Binding-site contacts:
Ligand atom P contacts residue SER73 of chain 14.C at 4.1 Å.
Ligand atom O3' contacts residue TRP75 of chain 14.C at 3.6 Å.
Ligand atom C5' contacts residue ARG12 of chain 15.D at 4.3 Å.
Ligand atom C4' contacts residue TRP75 of chain 14.C at 4.5 Å (hydrophobic).
Ligand atom OP1 contacts residue VAL14 of chain 15.D at 3.4 Å.
Ligand atom P contacts residue TYR111 of chain 15.D at 4.5 Å.
Ligand atom O2' contacts residue ASP11 of chain 15.D at 3.5 Å.
Ligand atom O5' contacts residue ARG12 of chain 15.D at 4.1 Å.
Ligand atom O2' contacts residue ARG12 of chain 15.D at 3.6 Å.
Ligand atom C4' contacts residue ARG12 of chain 15.D at 3.6 Å.
Ligand atom OP1 contacts residue TRP75 of chain 14.C at 3.9 Å.
Ligand atom OP1 contacts residue THR176 of chain 14.C at 3.4 Å (h-bond).
Ligand atom C2 contacts residue ARG12 of chain 15.D at 4.5 Å.
Ligand atom OP1 contacts residue TYR111 of chain 15.D at 3.6 Å (h-bond).
Ligand atom C5' contacts residue LYS131 of chain 14.C at 4.2 Å.
Ligand atom O3' contacts residue THR13 of chain 15.D at 4.4 Å.
Ligand atom O2' contacts residue TYR111 of chain 15.D at 4.3 Å.
Ligand atom OP2 contacts residue SER73 of chain 14.C at 4.0 Å.
Ligand atom O2' contacts residue THR13 of chain 15.D at 3.8 Å.
Ligand atom P contacts residue TRP75 of chain 14.C at 4.3 Å.
Ligand atom O5' contacts residue TYR111 of chain 15.D at 4.4 Å.
Ligand atom C1' contacts residue ARG12 of chain 15.D at 3.9 Å.
Ligand atom O2' contacts residue VAL14 of chain 15.D at 4.3 Å.
Ligand atom OP1 contacts residue SER73 of chain 14.C at 3.2 Å (h-bond).
Ligand atom O2 contacts residue ARG12 of chain 15.D at 3.6 Å.
Ligand atom O4' contacts residue ARG12 of chain 15.D at 4.0 Å.
Ligand atom O5' contacts residue LYS131 of chain 14.C at 3.3 Å.

Sequence of chain 15.D:
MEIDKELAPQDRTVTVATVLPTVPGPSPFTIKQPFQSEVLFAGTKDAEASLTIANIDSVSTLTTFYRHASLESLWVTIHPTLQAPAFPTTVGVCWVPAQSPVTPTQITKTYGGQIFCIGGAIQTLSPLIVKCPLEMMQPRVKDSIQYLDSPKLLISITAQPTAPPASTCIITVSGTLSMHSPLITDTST

Sequence of chain 14.C:
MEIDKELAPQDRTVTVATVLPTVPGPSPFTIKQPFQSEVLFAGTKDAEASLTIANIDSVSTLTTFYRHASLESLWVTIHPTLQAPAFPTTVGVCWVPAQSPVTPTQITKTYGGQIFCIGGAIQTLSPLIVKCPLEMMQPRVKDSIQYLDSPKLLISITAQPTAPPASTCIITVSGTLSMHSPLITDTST

This small molecule binds to this protein.
Small molecule (SMILES): Nc1ccn([C@@H]2O[C@H](CO[P](=O)(O)O[C@H]3[C@@H](O)[C@H](n4ccc(N)nc4=O)O[C@@H]3CO[P](=O)(O)O[C@H]3[C@@H](O)[C@H](n4ccc(N)nc4=O)O[C@@H]3CO)[C@@H](O)[C@H]2O)c(=O)n1